This small molecule binds to this protein.
Small molecule (SMILES): COc1c(C)cnc(CSc2nc3cc4c(cc3[nH]2)CCN4)c1C

Sequence of chain 1.D:
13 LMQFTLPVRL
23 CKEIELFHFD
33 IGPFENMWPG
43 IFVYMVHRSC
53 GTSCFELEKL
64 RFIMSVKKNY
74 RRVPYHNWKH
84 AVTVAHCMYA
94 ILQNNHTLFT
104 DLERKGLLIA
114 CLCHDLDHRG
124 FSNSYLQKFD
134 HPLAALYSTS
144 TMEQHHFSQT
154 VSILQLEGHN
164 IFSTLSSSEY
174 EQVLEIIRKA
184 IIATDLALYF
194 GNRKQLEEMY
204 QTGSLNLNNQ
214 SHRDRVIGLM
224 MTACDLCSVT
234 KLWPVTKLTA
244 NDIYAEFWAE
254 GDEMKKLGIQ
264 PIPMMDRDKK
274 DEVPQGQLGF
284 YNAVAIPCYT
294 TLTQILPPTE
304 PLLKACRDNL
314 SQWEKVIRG

Binding-site contacts:
Ligand atom C14 contacts residue TYR247 of chain 1.D at 3.6 Å (hydrophobic).
Ligand atom C23 contacts residue SER231 of chain 1.D at 3.2 Å.
Ligand atom C1 contacts residue MET267 of chain 1.D at 3.6 Å (hydrophobic).
Ligand atom C21 contacts residue ILE246 of chain 1.D at 3.6 Å (hydrophobic).
Ligand atom N12 contacts residue PRO266 of chain 1.D at 3.8 Å.
Ligand atom N4 contacts residue GLY279 of chain 1.D at 3.5 Å (h-bond).
Ligand atom C23 contacts residue ILE246 of chain 1.D at 3.7 Å (hydrophobic).
Ligand atom N12 contacts residue GLU275 of chain 1.D at 3.7 Å.
Ligand atom C8 contacts residue MET267 of chain 1.D at 3.7 Å (hydrophobic).
Ligand atom C8 contacts residue TYR247 of chain 1.D at 3.6 Å (hydrophobic).
Ligand atom C10 contacts residue PRO266 of chain 1.D at 3.3 Å (hydrophobic).
Ligand atom C9 contacts residue MET267 of chain 1.D at 3.6 Å (hydrophobic).
Ligand atom C2 contacts residue MET267 of chain 1.D at 3.8 Å (hydrophobic).
Ligand atom C14 contacts residue GLN280 of chain 1.D at 3.3 Å.
Ligand atom C1 contacts residue GLY279 of chain 1.D at 3.5 Å.
Ligand atom N6 contacts residue TYR247 of chain 1.D at 2.4 Å (h-bond).
Ligand atom C19 contacts residue PHE250 of chain 1.D at 3.5 Å (hydrophobic).
Ligand atom C5 contacts residue TYR247 of chain 1.D at 3.5 Å (hydrophobic).
Ligand atom C18 contacts residue PHE283 of chain 1.D at 3.5 Å (hydrophobic).
Ligand atom C8 contacts residue GLY279 of chain 1.D at 3.7 Å.
Ligand atom C13 contacts residue GLU275 of chain 1.D at 3.6 Å.
Ligand atom C9 contacts residue GLY279 of chain 1.D at 3.8 Å.
Ligand atom C5 contacts residue MET267 of chain 1.D at 3.8 Å (hydrophobic).
Ligand atom N17 contacts residue GLN280 of chain 1.D at 3.0 Å (h-bond).
Ligand atom C3 contacts residue GLY279 of chain 1.D at 3.5 Å.
Ligand atom C7 contacts residue MET267 of chain 1.D at 3.8 Å (hydrophobic).
Ligand atom C13 contacts residue PRO266 of chain 1.D at 3.5 Å (hydrophobic).
Ligand atom O22 contacts residue LEU229 of chain 1.D at 3.7 Å.
Ligand atom N4 contacts residue MET267 of chain 1.D at 3.7 Å.
Ligand atom O22 contacts residue PHE283 of chain 1.D at 3.6 Å.
Ligand atom C2 contacts residue TYR247 of chain 1.D at 3.3 Å (hydrophobic).
Ligand atom C2 contacts residue GLY279 of chain 1.D at 3.6 Å.
Ligand atom C21 contacts residue PHE283 of chain 1.D at 3.8 Å (hydrophobic).
Ligand atom N6 contacts residue MET267 of chain 1.D at 3.8 Å.
Ligand atom C5 contacts residue GLY279 of chain 1.D at 3.8 Å.
Ligand atom C3 contacts residue MET267 of chain 1.D at 3.8 Å (hydrophobic).
Ligand atom C15 contacts residue GLN280 of chain 1.D at 3.6 Å.
Ligand atom C20 contacts residue ILE246 of chain 1.D at 3.5 Å (hydrophobic).
Ligand atom S11 contacts residue PHE283 of chain 1.D at 3.4 Å.
Ligand atom C7 contacts residue GLY279 of chain 1.D at 3.7 Å.